Binding-site contacts:
Ligand atom O7 contacts residue TYR521 of chain 1.B at 3.5 Å (h-bond).
Ligand atom C1 contacts residue TYR525 of chain 1.B at 3.8 Å (hydrophobic).
Ligand atom C7 contacts residue ASN499 of chain 1.B at 3.8 Å.
Ligand atom C8 contacts residue TYR525 of chain 1.B at 3.8 Å (hydrophobic).
Ligand atom N2 contacts residue TYR525 of chain 1.B at 4.3 Å.
Ligand atom C7 contacts residue TYR525 of chain 1.B at 3.6 Å (hydrophobic).
Ligand atom C4 contacts residue ASN499 of chain 1.B at 4.1 Å.
Ligand atom O5 contacts residue ASN523 of chain 1.B at 3.1 Å (h-bond).
Ligand atom C1 contacts residue ASN499 of chain 1.B at 1.4 Å.
Ligand atom O5 contacts residue ASN499 of chain 1.B at 2.2 Å (h-bond).
Ligand atom C6 contacts residue TYR521 of chain 1.B at 3.8 Å (hydrophobic).
Ligand atom C2 contacts residue ASN499 of chain 1.B at 2.4 Å.
Ligand atom O6 contacts residue ASN523 of chain 1.B at 3.0 Å (h-bond).
Ligand atom O5 contacts residue TYR521 of chain 1.B at 4.4 Å.
Ligand atom O7 contacts residue ASN499 of chain 1.B at 4.2 Å.
Ligand atom C5 contacts residue ASN499 of chain 1.B at 3.5 Å.
Ligand atom C1 contacts residue ASN523 of chain 1.B at 3.4 Å.
Ligand atom O7 contacts residue TYR525 of chain 1.B at 3.1 Å.
Ligand atom C5 contacts residue ASN523 of chain 1.B at 3.4 Å.
Ligand atom C3 contacts residue ASN499 of chain 1.B at 3.7 Å.
Ligand atom N2 contacts residue ASN499 of chain 1.B at 3.0 Å (h-bond).
Ligand atom O6 contacts residue TYR521 of chain 1.B at 4.0 Å.
Ligand atom C6 contacts residue ASN523 of chain 1.B at 3.6 Å.

Sequence of chain 1.B:
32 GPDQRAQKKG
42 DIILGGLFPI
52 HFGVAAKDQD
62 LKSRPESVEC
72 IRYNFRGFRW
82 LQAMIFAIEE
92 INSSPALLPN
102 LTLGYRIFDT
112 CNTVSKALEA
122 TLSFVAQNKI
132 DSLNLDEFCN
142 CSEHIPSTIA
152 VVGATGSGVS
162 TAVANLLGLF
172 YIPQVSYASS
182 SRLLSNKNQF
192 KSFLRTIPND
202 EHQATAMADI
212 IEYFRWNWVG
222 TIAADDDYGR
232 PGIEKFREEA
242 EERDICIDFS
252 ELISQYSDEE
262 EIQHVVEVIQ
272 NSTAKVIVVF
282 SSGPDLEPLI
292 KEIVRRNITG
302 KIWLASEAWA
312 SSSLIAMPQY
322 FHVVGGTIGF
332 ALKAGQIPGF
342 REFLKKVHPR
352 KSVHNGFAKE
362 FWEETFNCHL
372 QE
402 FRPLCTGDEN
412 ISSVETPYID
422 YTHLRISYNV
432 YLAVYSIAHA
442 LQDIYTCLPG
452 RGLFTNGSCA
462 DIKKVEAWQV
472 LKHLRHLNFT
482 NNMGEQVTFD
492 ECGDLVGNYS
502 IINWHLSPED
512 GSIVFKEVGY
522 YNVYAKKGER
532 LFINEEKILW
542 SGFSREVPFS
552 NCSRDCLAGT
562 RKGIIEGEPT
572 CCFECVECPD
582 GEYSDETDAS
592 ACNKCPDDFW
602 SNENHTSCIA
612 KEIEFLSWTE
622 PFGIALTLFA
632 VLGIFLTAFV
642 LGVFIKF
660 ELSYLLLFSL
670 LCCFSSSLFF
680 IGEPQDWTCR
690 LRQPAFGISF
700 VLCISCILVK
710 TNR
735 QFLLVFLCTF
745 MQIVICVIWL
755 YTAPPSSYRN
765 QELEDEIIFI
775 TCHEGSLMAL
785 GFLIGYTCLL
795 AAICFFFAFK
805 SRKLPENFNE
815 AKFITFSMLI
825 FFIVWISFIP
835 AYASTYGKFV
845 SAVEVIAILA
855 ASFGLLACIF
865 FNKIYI

This small molecule binds to this protein.
Small molecule (SMILES): CC(=O)N[C@H]1[C@H](O[C@H]2[C@H](O)[C@@H](NC(C)=O)CO[C@@H]2CO)O[C@H](CO)[C@@H](O)[C@@H]1O